Sequence of chain 2.B:
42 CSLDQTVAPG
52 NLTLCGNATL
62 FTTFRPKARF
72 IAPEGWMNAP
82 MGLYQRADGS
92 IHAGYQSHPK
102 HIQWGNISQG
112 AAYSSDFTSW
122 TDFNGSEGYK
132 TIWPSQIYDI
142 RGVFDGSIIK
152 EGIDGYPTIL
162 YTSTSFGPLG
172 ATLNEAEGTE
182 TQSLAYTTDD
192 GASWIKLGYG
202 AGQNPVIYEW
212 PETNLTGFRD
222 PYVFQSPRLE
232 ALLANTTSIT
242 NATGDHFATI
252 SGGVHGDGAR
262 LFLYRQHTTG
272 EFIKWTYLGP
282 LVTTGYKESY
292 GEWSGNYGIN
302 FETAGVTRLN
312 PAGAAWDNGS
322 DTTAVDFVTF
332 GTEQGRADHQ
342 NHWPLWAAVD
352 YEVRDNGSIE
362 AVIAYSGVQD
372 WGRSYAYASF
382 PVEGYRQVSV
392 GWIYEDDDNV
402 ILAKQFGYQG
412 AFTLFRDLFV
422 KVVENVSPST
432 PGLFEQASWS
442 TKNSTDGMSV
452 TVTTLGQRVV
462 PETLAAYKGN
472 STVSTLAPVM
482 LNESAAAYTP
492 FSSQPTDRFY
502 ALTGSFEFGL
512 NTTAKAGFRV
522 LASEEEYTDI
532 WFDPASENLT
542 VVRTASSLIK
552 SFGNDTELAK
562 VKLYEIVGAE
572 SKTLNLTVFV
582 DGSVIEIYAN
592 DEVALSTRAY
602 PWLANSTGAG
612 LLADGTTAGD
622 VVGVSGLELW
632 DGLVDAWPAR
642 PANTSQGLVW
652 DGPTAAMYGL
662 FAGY

The protein below binds the small molecule below.
Small molecule (SMILES): CC(=O)N[C@@H]1[C@@H](O)[C@H](O)[C@@H](CO)O[C@H]1O

Binding-site contacts:
Ligand atom O7 contacts residue ASN242 of chain 2.B at 4.4 Å.
Ligand atom C5 contacts residue ASN242 of chain 2.B at 3.8 Å.
Ligand atom C8 contacts residue ASN242 of chain 2.B at 4.3 Å.
Ligand atom O5 contacts residue ASN242 of chain 2.B at 2.5 Å (h-bond).
Ligand atom C2 contacts residue ASN242 of chain 2.B at 2.4 Å.
Ligand atom N2 contacts residue ASN242 of chain 2.B at 2.8 Å (h-bond).
Ligand atom C1 contacts residue ASN242 of chain 2.B at 1.5 Å.
Ligand atom O7 contacts residue ILE240 of chain 2.B at 4.2 Å.
Ligand atom C7 contacts residue ASN242 of chain 2.B at 3.7 Å.
Ligand atom C4 contacts residue ASN242 of chain 2.B at 4.3 Å.
Ligand atom N2 contacts residue ILE240 of chain 2.B at 4.3 Å.
Ligand atom C3 contacts residue ASN242 of chain 2.B at 3.7 Å.